Binding-site contacts:
Ligand atom CAK contacts residue VAL465 of chain 1.B at 3.6 Å (hydrophobic).
Ligand atom CAU contacts residue ALA284 of chain 1.B at 3.8 Å (hydrophobic).
Ligand atom CAH contacts residue PHE96 of chain 1.B at 4.1 Å (hydrophobic).
Ligand atom CAC contacts residue VAL464 of chain 1.B at 3.5 Å (hydrophobic).
Ligand atom CAQ contacts residue ILE187 of chain 1.B at 4.1 Å (hydrophobic).
Ligand atom CAO contacts residue ILE353 of chain 1.B at 3.9 Å (hydrophobic).
Ligand atom CAB contacts residue VAL464 of chain 1.B at 4.1 Å (hydrophobic).
Ligand atom CAJ contacts residue ALA284 of chain 1.B at 4.1 Å (hydrophobic).
Ligand atom CAA contacts residue THR288 of chain 1.B at 3.6 Å.
Ligand atom CAT contacts residue ALA284 of chain 1.B at 4.1 Å (hydrophobic).
Ligand atom CAQ contacts residue ASN184 of chain 1.B at 3.9 Å.
Ligand atom OAF contacts residue HEM1 of chain 1.G at 4.1 Å.
Ligand atom OAD contacts residue HEM1 of chain 1.G at 3.2 Å.
Ligand atom CAL contacts residue ALA284 of chain 1.B at 4.0 Å (hydrophobic).
Ligand atom OAE contacts residue ASN184 of chain 1.B at 2.9 Å (h-bond).
Ligand atom CAJ contacts residue ASP280 of chain 1.B at 3.5 Å.
Ligand atom CAR contacts residue GLY283 of chain 1.B at 4.1 Å.
Ligand atom CAM contacts residue GLY283 of chain 1.B at 3.5 Å.
Ligand atom CAN contacts residue THR288 of chain 1.B at 3.9 Å.
Ligand atom CAR contacts residue LEU87 of chain 1.B at 4.1 Å (hydrophobic).
Ligand atom CAG contacts residue GLY283 of chain 1.B at 3.9 Å.
Ligand atom OAE contacts residue ILE187 of chain 1.B at 3.6 Å.
Ligand atom CAH contacts residue ASP280 of chain 1.B at 3.3 Å.
Ligand atom CAQ contacts residue GLY283 of chain 1.B at 4.0 Å.
Ligand atom CAA contacts residue VAL348 of chain 1.B at 3.4 Å (hydrophobic).
Ligand atom CAM contacts residue GLU287 of chain 1.B at 3.9 Å.
Ligand atom CAT contacts residue GLY283 of chain 1.B at 4.0 Å.
Ligand atom CAH contacts residue LEU87 of chain 1.B at 3.9 Å (hydrophobic).
Ligand atom CAP contacts residue HEM1 of chain 1.G at 4.0 Å.
Ligand atom CAI contacts residue ILE188 of chain 1.B at 3.7 Å (hydrophobic).
Ligand atom OAD contacts residue ILE353 of chain 1.B at 3.9 Å.
Ligand atom CAL contacts residue ALA95 of chain 1.B at 3.6 Å (hydrophobic).
Ligand atom CAN contacts residue VAL465 of chain 1.B at 3.5 Å (hydrophobic).
Ligand atom CAX contacts residue ILE353 of chain 1.B at 4.1 Å (hydrophobic).
Ligand atom CAC contacts residue PHE96 of chain 1.B at 3.7 Å (hydrophobic).
Ligand atom OAF contacts residue THR288 of chain 1.B at 3.7 Å.
Ligand atom CAO contacts residue HEM1 of chain 1.G at 3.5 Å.
Ligand atom CAG contacts residue LEU87 of chain 1.B at 4.1 Å (hydrophobic).
Ligand atom OAF contacts residue ALA284 of chain 1.B at 4.0 Å.
Ligand atom CAO contacts residue ALA95 of chain 1.B at 4.1 Å (hydrophobic).

Sequence of chain 1.B:
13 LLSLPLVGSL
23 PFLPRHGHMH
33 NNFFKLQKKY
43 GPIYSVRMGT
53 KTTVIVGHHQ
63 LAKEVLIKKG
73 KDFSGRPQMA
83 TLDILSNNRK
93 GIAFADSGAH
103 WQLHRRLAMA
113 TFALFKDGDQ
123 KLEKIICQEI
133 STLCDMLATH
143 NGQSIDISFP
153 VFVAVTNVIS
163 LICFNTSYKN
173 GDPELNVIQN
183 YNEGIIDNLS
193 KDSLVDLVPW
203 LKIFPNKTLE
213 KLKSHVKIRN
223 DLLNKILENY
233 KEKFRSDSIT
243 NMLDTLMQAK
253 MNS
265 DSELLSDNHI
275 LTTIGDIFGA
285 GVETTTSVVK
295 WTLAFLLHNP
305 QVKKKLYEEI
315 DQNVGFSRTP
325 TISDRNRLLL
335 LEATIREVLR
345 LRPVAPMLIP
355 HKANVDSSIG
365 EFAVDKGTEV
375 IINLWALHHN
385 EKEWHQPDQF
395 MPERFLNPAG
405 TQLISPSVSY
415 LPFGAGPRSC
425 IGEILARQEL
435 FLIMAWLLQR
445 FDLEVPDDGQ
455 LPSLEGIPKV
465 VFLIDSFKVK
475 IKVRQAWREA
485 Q

A small-molecule ligand and the protein it binds are described below.
Small molecule (SMILES): CC(=O)[C@@]1(O)CC[C@H]2[C@@H]3CCC4=CC(=O)CC[C@]4(C)[C@H]3CC[C@@]21C